Binding-site contacts:
Ligand atom C5 contacts residue ASN232 of chain 1.B at 3.7 Å.
Ligand atom C7 contacts residue ASN232 of chain 1.B at 3.2 Å.
Ligand atom C4 contacts residue ASN232 of chain 1.B at 4.2 Å.
Ligand atom C8 contacts residue ASN232 of chain 1.B at 4.4 Å.
Ligand atom C1 contacts residue ASN232 of chain 1.B at 1.5 Å.
Ligand atom O6 contacts residue LEU343 of chain 1.B at 4.0 Å.
Ligand atom O5 contacts residue ASP233 of chain 1.B at 4.3 Å.
Ligand atom C3 contacts residue ASN232 of chain 1.B at 3.8 Å.
Ligand atom C2 contacts residue ASN232 of chain 1.B at 2.4 Å.
Ligand atom C8 contacts residue THR16 of chain 1.A at 4.5 Å.
Ligand atom C8 contacts residue ARG230 of chain 1.B at 4.1 Å.
Ligand atom C6 contacts residue ASP233 of chain 1.B at 4.2 Å.
Ligand atom N2 contacts residue ASN232 of chain 1.B at 2.9 Å (h-bond).
Ligand atom O7 contacts residue ASN232 of chain 1.B at 3.1 Å (h-bond).
Ligand atom O5 contacts residue ASN232 of chain 1.B at 2.4 Å (h-bond).
Ligand atom C6 contacts residue LEU343 of chain 1.B at 3.9 Å (hydrophobic).
Ligand atom O7 contacts residue GLU238 of chain 1.B at 4.1 Å.
Ligand atom O6 contacts residue ASP233 of chain 1.B at 3.2 Å.

Sequence of chain 1.B:
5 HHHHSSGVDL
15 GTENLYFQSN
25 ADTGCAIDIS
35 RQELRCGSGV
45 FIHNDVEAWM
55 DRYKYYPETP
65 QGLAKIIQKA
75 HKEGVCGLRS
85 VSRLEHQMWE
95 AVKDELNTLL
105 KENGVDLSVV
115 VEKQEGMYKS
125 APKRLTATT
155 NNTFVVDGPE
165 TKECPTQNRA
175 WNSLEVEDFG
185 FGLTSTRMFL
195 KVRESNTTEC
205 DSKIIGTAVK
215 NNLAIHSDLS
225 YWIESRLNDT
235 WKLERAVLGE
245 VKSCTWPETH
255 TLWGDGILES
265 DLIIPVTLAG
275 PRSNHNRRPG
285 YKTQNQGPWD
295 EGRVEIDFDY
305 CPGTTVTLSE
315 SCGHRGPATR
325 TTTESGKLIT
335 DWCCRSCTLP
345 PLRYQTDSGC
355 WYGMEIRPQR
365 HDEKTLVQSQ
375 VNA

This small molecule binds to this protein.
Small molecule (SMILES): CC(=O)N[C@H]1[C@H](O[C@H]2[C@H](O)[C@@H](NC(C)=O)CO[C@@H]2CO)O[C@H](CO)[C@@H](O[C@@H]2O[C@H](CO[C@H]3O[C@H](CO)[C@@H](O)[C@H](O)[C@@H]3O)[C@@H](O)[C@H](O[C@H]3O[C@H](CO)[C@@H](O)[C@H](O)[C@@H]3O)[C@@H]2O)[C@@H]1O

Sequence of chain 1.A:
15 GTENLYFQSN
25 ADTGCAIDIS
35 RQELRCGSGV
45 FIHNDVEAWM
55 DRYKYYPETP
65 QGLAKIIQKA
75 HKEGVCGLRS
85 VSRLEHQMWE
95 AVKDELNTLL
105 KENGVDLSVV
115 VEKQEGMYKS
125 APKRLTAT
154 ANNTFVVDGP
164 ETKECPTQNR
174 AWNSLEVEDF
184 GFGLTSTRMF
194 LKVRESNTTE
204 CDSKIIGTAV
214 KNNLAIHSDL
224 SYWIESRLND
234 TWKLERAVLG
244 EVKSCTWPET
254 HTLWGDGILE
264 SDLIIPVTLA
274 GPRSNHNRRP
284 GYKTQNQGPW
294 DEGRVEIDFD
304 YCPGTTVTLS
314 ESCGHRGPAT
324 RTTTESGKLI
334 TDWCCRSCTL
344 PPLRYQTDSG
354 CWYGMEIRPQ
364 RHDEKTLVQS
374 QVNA